Binding-site contacts:
Ligand atom C5 contacts residue ASN600 of chain 1.B at 3.7 Å.
Ligand atom C4 contacts residue ASN600 of chain 1.B at 4.2 Å.
Ligand atom C7 contacts residue ASN600 of chain 1.B at 3.6 Å.
Ligand atom C8 contacts residue ASN600 of chain 1.B at 4.1 Å.
Ligand atom N2 contacts residue ASN600 of chain 1.B at 2.9 Å (h-bond).
Ligand atom C3 contacts residue ASN600 of chain 1.B at 3.8 Å.
Ligand atom O7 contacts residue ASN600 of chain 1.B at 3.9 Å.
Ligand atom O5 contacts residue ASN600 of chain 1.B at 2.4 Å (h-bond).
Ligand atom C2 contacts residue ASN600 of chain 1.B at 2.5 Å.
Ligand atom C1 contacts residue ASN600 of chain 1.B at 1.4 Å.

Sequence of chain 1.B:
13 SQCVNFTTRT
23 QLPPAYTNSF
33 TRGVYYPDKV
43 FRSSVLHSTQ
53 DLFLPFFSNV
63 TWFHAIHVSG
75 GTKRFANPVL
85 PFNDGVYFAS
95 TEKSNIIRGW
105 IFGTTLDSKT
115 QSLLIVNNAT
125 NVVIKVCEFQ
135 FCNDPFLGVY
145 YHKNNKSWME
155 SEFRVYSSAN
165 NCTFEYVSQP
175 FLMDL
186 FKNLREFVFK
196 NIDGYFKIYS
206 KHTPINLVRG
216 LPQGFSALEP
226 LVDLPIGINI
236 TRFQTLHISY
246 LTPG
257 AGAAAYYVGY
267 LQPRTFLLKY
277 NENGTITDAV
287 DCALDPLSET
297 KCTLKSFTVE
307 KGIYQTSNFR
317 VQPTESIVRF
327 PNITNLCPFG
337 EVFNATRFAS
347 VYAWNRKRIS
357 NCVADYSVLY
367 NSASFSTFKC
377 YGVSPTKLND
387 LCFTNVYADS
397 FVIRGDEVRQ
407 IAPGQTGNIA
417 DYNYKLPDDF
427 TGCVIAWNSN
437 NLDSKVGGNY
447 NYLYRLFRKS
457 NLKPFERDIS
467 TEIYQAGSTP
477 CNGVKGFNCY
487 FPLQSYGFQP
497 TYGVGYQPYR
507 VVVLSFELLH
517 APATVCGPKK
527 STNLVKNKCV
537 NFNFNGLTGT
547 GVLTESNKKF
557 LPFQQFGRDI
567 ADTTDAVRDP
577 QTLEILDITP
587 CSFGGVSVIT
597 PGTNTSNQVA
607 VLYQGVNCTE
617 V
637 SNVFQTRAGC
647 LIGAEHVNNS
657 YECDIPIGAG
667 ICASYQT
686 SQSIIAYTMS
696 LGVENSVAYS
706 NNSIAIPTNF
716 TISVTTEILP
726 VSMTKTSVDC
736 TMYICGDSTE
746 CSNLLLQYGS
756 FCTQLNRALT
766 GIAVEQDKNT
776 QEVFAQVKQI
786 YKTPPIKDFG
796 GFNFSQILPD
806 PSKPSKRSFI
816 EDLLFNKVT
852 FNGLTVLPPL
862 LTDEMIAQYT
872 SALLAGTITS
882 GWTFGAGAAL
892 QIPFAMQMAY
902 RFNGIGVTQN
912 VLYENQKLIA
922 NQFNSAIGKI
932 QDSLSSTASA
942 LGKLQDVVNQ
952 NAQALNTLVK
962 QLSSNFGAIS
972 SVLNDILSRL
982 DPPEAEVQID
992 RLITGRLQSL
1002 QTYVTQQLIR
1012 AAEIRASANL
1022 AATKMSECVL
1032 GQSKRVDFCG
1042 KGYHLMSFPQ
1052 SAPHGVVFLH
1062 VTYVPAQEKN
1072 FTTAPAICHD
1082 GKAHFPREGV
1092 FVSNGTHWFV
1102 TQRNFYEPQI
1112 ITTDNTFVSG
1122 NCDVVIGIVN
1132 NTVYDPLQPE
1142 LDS

This small molecule binds to this protein.
Small molecule (SMILES): CC(=O)N[C@@H]1[C@@H](O)[C@H](O)[C@@H](CO)O[C@H]1O